Sequence of chain 1.K:
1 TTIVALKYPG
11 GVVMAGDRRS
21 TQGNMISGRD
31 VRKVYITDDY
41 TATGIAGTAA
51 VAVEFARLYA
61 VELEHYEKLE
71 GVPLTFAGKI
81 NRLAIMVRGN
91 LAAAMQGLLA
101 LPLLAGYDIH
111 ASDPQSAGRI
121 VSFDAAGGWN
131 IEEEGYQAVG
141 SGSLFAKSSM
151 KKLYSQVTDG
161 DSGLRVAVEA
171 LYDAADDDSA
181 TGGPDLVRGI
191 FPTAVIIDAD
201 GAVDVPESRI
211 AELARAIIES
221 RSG

Sequence of chain 1.L:
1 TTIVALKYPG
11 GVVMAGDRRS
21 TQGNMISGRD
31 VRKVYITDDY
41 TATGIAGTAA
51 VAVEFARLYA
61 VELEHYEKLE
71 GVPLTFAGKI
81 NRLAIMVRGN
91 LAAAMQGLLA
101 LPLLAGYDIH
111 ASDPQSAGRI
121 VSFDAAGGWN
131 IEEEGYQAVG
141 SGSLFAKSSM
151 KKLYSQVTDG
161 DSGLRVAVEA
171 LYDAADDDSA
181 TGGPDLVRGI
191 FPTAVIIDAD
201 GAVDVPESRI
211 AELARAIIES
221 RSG

Binding-site contacts:
Ligand atom O18 contacts residue THR21 of chain 1.K at 3.1 Å (h-bond).
Ligand atom C45 contacts residue ALA126 of chain 1.L at 3.6 Å (hydrophobic).
Ligand atom O18 contacts residue SER20 of chain 1.K at 3.3 Å.
Ligand atom C31 contacts residue ASP124 of chain 1.L at 3.4 Å.
Ligand atom C15 contacts residue VAL31 of chain 1.K at 3.5 Å (hydrophobic).
Ligand atom C14 contacts residue ALA49 of chain 1.K at 3.5 Å (hydrophobic).
Ligand atom N06 contacts residue GLY47 of chain 1.K at 3.0 Å (h-bond).
Ligand atom N03 contacts residue THR21 of chain 1.K at 2.8 Å (h-bond).
Ligand atom C34 contacts residue PHE123 of chain 1.L at 3.3 Å (hydrophobic).
Ligand atom C15 contacts residue SER20 of chain 1.K at 3.5 Å.
Ligand atom O35 contacts residue SER20 of chain 1.K at 3.7 Å.
Ligand atom C27 contacts residue ASP124 of chain 1.L at 3.6 Å.
Ligand atom C02 contacts residue THR21 of chain 1.K at 3.6 Å.
Ligand atom C10 contacts residue LYS33 of chain 1.K at 3.7 Å.
Ligand atom C13 contacts residue ALA49 of chain 1.K at 3.5 Å (hydrophobic).
Ligand atom O35 contacts residue GLN22 of chain 1.K at 2.3 Å (h-bond).
Ligand atom C17 contacts residue ALA49 of chain 1.K at 3.7 Å (hydrophobic).
Ligand atom C28 contacts residue ASP124 of chain 1.L at 3.4 Å.
Ligand atom C29 contacts residue GLN22 of chain 1.K at 3.2 Å.
Ligand atom C31 contacts residue GLY128 of chain 1.L at 3.7 Å.
Ligand atom C38 contacts residue ASP124 of chain 1.L at 3.6 Å.
Ligand atom C16 contacts residue VAL31 of chain 1.K at 3.7 Å (hydrophobic).
Ligand atom O35 contacts residue SER27 of chain 1.K at 2.9 Å (h-bond).
Ligand atom C15 contacts residue ALA49 of chain 1.K at 3.5 Å (hydrophobic).
Ligand atom O46 contacts residue GLN22 of chain 1.K at 3.4 Å.
Ligand atom C09 contacts residue ILE45 of chain 1.K at 3.5 Å (hydrophobic).
Ligand atom C16 contacts residue ALA49 of chain 1.K at 3.7 Å (hydrophobic).
Ligand atom C10 contacts residue ALA52 of chain 1.K at 3.6 Å (hydrophobic).
Ligand atom C29 contacts residue SER20 of chain 1.K at 3.7 Å.
Ligand atom C12 contacts residue ALA49 of chain 1.K at 3.6 Å (hydrophobic).
Ligand atom C07 contacts residue THR1 of chain 1.K at 3.0 Å.
Ligand atom C37 contacts residue ASP124 of chain 1.L at 3.5 Å.
Ligand atom C09 contacts residue LYS33 of chain 1.K at 3.7 Å.
Ligand atom C27 contacts residue THR21 of chain 1.K at 3.6 Å.
Ligand atom O01 contacts residue ALA49 of chain 1.K at 3.0 Å (h-bond).
Ligand atom C32 contacts residue TRP129 of chain 1.L at 3.5 Å (hydrophobic).
Ligand atom C10 contacts residue ILE45 of chain 1.K at 3.5 Å (hydrophobic).
Ligand atom N36 contacts residue ASP124 of chain 1.L at 2.6 Å (salt-bridge).
Ligand atom C34 contacts residue ASP124 of chain 1.L at 3.5 Å.
Ligand atom C28 contacts residue SER20 of chain 1.K at 3.7 Å.

A small-molecule ligand and the protein it binds are described below.
Small molecule (SMILES): CCN(CC)C(=O)C[C@H](NC(=O)/C=C/c1ccccc1)C(=O)N[C@@H](Cc1ccc(F)cc1)C(=O)NCc1cccc2ccccc12